Binding-site contacts:
Ligand atom C8 contacts residue ASN709 of chain 1.D at 3.3 Å.
Ligand atom C7 contacts residue ASN709 of chain 1.D at 3.5 Å.
Ligand atom C3 contacts residue ASN709 of chain 1.D at 3.9 Å.
Ligand atom C1 contacts residue ASN709 of chain 1.D at 1.5 Å.
Ligand atom C4 contacts residue ASN709 of chain 1.D at 4.3 Å.
Ligand atom C2 contacts residue ASN709 of chain 1.D at 2.5 Å.
Ligand atom O7 contacts residue ASN710 of chain 1.D at 3.9 Å.
Ligand atom N2 contacts residue ASN709 of chain 1.D at 3.0 Å (h-bond).
Ligand atom C8 contacts residue ASN710 of chain 1.D at 4.0 Å.
Ligand atom C5 contacts residue ASN709 of chain 1.D at 3.8 Å.
Ligand atom O5 contacts residue ASN709 of chain 1.D at 2.5 Å (h-bond).
Ligand atom C7 contacts residue ASN710 of chain 1.D at 3.9 Å.

This protein binds this small molecule.
Small molecule (SMILES): CC(=O)N[C@@H]1[C@@H](O)[C@H](O)[C@@H](CO)O[C@H]1O

Sequence of chain 1.D:
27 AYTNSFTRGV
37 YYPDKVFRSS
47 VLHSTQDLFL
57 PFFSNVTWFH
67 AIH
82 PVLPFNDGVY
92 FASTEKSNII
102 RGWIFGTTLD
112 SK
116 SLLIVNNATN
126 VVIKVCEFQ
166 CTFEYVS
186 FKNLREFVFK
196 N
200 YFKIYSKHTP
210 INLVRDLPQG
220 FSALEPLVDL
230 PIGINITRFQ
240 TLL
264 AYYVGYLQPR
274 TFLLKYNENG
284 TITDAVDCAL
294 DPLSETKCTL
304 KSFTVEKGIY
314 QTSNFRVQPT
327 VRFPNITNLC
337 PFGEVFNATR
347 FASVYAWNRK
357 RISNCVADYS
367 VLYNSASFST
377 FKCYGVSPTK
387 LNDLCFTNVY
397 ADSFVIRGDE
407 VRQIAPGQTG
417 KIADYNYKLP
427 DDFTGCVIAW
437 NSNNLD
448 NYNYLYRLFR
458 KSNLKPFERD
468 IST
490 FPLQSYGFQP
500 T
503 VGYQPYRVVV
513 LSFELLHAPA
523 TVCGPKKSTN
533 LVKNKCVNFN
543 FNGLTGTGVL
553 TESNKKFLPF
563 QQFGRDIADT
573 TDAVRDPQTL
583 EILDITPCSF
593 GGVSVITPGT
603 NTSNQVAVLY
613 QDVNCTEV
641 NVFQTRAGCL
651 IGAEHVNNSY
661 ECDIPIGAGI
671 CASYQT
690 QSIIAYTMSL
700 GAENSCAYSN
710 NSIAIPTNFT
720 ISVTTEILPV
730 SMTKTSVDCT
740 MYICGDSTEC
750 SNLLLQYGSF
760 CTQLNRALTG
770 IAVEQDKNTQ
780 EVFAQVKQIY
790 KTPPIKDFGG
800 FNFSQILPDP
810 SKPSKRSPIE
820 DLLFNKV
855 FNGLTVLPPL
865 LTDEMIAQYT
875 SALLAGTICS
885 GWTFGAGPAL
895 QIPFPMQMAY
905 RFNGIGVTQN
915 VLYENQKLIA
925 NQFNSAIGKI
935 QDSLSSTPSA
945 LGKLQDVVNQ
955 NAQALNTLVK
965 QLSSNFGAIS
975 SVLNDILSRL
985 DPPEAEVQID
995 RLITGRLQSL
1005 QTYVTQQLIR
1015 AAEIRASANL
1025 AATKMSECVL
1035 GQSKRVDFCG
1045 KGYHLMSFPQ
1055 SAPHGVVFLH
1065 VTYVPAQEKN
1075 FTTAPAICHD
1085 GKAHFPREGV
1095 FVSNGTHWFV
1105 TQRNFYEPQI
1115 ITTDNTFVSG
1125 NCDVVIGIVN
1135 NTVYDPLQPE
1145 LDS